Sequence of chain 1.A:
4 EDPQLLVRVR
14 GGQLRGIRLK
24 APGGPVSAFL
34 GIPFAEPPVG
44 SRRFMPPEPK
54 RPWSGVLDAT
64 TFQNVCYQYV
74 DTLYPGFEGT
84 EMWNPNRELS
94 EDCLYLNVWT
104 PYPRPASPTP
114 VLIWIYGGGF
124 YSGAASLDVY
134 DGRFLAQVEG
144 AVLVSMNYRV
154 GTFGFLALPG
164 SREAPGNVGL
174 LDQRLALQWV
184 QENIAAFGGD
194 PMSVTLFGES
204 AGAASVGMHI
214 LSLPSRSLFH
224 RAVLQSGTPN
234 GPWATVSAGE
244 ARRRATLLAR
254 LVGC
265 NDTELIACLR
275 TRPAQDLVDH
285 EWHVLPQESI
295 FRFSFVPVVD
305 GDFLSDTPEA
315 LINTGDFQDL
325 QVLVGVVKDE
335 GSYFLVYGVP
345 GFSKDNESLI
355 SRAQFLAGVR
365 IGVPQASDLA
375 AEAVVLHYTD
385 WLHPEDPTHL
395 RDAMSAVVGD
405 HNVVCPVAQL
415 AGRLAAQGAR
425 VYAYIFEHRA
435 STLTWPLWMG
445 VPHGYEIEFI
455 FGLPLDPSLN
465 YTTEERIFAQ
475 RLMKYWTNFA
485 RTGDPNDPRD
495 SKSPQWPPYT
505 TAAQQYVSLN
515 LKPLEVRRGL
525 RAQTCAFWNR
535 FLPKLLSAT

The small molecule below binds the protein below.
Small molecule (SMILES): CC(=O)N[C@@H]1[C@@H](O)[C@H](O)[C@@H](CO)O[C@H]1O

Binding-site contacts:
Ligand atom C7 contacts residue SER352 of chain 1.A at 4.2 Å.
Ligand atom C7 contacts residue GLY345 of chain 1.A at 4.0 Å.
Ligand atom C6 contacts residue SER347 of chain 1.A at 3.8 Å.
Ligand atom O7 contacts residue ASN350 of chain 1.A at 3.3 Å (h-bond).
Ligand atom C3 contacts residue ASN350 of chain 1.A at 3.8 Å.
Ligand atom O6 contacts residue SER347 of chain 1.A at 4.4 Å.
Ligand atom O7 contacts residue LEU353 of chain 1.A at 3.7 Å.
Ligand atom C7 contacts residue LEU353 of chain 1.A at 4.2 Å (hydrophobic).
Ligand atom C5 contacts residue PHE346 of chain 1.A at 4.4 Å (hydrophobic).
Ligand atom C5 contacts residue SER347 of chain 1.A at 3.4 Å.
Ligand atom C4 contacts residue GLY345 of chain 1.A at 4.1 Å.
Ligand atom O5 contacts residue SER347 of chain 1.A at 3.1 Å.
Ligand atom C1 contacts residue GLY345 of chain 1.A at 3.9 Å.
Ligand atom C7 contacts residue ASN350 of chain 1.A at 3.3 Å.
Ligand atom O7 contacts residue GLY345 of chain 1.A at 2.9 Å (h-bond).
Ligand atom C8 contacts residue ASN350 of chain 1.A at 4.4 Å.
Ligand atom O5 contacts residue GLY345 of chain 1.A at 4.4 Å.
Ligand atom C1 contacts residue ASN350 of chain 1.A at 1.4 Å.
Ligand atom O7 contacts residue SER352 of chain 1.A at 3.3 Å.
Ligand atom N2 contacts residue ASN350 of chain 1.A at 2.8 Å (h-bond).
Ligand atom O4 contacts residue GLY345 of chain 1.A at 4.1 Å.
Ligand atom C5 contacts residue ASN350 of chain 1.A at 3.7 Å.
Ligand atom C8 contacts residue LEU353 of chain 1.A at 3.6 Å (hydrophobic).
Ligand atom C1 contacts residue SER347 of chain 1.A at 3.6 Å.
Ligand atom O5 contacts residue ASN350 of chain 1.A at 2.4 Å (h-bond).
Ligand atom C4 contacts residue ASN350 of chain 1.A at 4.2 Å.
Ligand atom C2 contacts residue ASN350 of chain 1.A at 2.4 Å.
Ligand atom C3 contacts residue GLY345 of chain 1.A at 3.6 Å.
Ligand atom C5 contacts residue GLY345 of chain 1.A at 4.0 Å.
Ligand atom C2 contacts residue GLY345 of chain 1.A at 4.3 Å.